Sequence of chain 1.A:
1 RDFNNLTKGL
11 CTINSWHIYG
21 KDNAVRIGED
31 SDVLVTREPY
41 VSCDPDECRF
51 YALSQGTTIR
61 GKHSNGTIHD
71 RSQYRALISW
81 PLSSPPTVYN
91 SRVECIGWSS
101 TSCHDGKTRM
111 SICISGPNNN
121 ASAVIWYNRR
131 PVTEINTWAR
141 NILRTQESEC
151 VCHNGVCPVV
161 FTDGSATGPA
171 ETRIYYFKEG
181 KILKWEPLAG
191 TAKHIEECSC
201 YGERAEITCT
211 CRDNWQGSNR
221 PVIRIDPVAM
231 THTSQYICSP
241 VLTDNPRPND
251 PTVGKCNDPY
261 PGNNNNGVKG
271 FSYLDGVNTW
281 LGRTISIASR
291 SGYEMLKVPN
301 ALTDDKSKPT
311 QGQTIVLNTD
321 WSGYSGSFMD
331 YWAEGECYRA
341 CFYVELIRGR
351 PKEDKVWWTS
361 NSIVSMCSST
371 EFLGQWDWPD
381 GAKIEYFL

Binding-site contacts:
Ligand atom C7 contacts residue ASN65 of chain 1.A at 3.4 Å.
Ligand atom O4 contacts residue TRP357 of chain 1.A at 4.1 Å.
Ligand atom C8 contacts residue TRP357 of chain 1.A at 3.4 Å (hydrophobic).
Ligand atom C2 contacts residue ASN65 of chain 1.A at 2.5 Å.
Ligand atom C5 contacts residue ASN65 of chain 1.A at 3.6 Å.
Ligand atom C4 contacts residue ASN65 of chain 1.A at 4.2 Å.
Ligand atom C1 contacts residue ASN65 of chain 1.A at 1.4 Å.
Ligand atom C1 contacts residue TRP357 of chain 1.A at 3.8 Å (hydrophobic).
Ligand atom N2 contacts residue TRP357 of chain 1.A at 3.4 Å.
Ligand atom C4 contacts residue TRP357 of chain 1.A at 4.4 Å (hydrophobic).
Ligand atom O5 contacts residue ASN65 of chain 1.A at 2.3 Å (h-bond).
Ligand atom C3 contacts residue TRP357 of chain 1.A at 3.8 Å (hydrophobic).
Ligand atom C7 contacts residue TRP357 of chain 1.A at 4.0 Å (hydrophobic).
Ligand atom O7 contacts residue ASN65 of chain 1.A at 3.4 Å (h-bond).
Ligand atom C2 contacts residue TRP357 of chain 1.A at 4.2 Å (hydrophobic).
Ligand atom O3 contacts residue TRP357 of chain 1.A at 4.1 Å.
Ligand atom C3 contacts residue ASN65 of chain 1.A at 3.7 Å.
Ligand atom C5 contacts residue TRP357 of chain 1.A at 4.2 Å (hydrophobic).
Ligand atom N2 contacts residue ASN65 of chain 1.A at 2.9 Å (h-bond).

The protein below binds the small molecule below.
Small molecule (SMILES): CC(=O)N[C@@H]1[C@@H](O)[C@H](O)[C@@H](CO)O[C@H]1O